Binding-site contacts:
Ligand atom C10 contacts residue LEU22 of chain 1.A at 4.2 Å (hydrophobic).
Ligand atom C7 contacts residue LYS23 of chain 1.A at 4.2 Å.
Ligand atom C1 contacts residue TYR30 of chain 1.A at 4.0 Å (hydrophobic).
Ligand atom O4 contacts residue HIS230 of chain 1.A at 2.9 Å (h-bond).
Ligand atom C3 contacts residue ALA26 of chain 1.A at 4.0 Å (hydrophobic).
Ligand atom C1 contacts residue SER192 of chain 1.A at 4.2 Å.
Ligand atom C21 contacts residue LEU229 of chain 1.A at 3.6 Å (hydrophobic).
Ligand atom C10 contacts residue ALA26 of chain 1.A at 4.1 Å (hydrophobic).
Ligand atom C21 contacts residue VAL226 of chain 1.A at 4.1 Å (hydrophobic).
Ligand atom C10 contacts residue LYS23 of chain 1.A at 3.5 Å.
Ligand atom C4 contacts residue ALA26 of chain 1.A at 4.4 Å (hydrophobic).
Ligand atom C3 contacts residue HIS230 of chain 1.A at 3.7 Å.
Ligand atom C12 contacts residue HIS230 of chain 1.A at 3.9 Å.
Ligand atom C1 contacts residue HIS230 of chain 1.A at 4.4 Å.
Ligand atom C22 contacts residue SER233 of chain 1.A at 4.0 Å.
Ligand atom C11 contacts residue LYS27 of chain 1.A at 3.4 Å.
Ligand atom C11 contacts residue ALA26 of chain 1.A at 3.9 Å (hydrophobic).
Ligand atom C13 contacts residue TYR30 of chain 1.A at 4.5 Å (hydrophobic).
Ligand atom C12 contacts residue TYR30 of chain 1.A at 4.4 Å (hydrophobic).
Ligand atom C4 contacts residue HIS230 of chain 1.A at 3.5 Å.
Ligand atom C21 contacts residue HIS230 of chain 1.A at 3.7 Å.
Ligand atom C12 contacts residue SER192 of chain 1.A at 3.7 Å.
Ligand atom C22 contacts residue LEU229 of chain 1.A at 4.2 Å (hydrophobic).

The protein below binds the small molecule below.
Small molecule (SMILES): C[C@H](CCC(=O)N(CCCNC(=O)[C@H](O)[C@@H](O)[C@H](O)[C@H](O)CO)CCCNC(=O)[C@H](O)[C@@H](O)[C@H](O)[C@H](O)CO)[C@H]1CC[C@H]2[C@@H]3CC[C@@H]4C[C@H](O)CC[C@]4(C)[C@H]3C[C@H](O)[C@]12C

Sequence of chain 1.A:
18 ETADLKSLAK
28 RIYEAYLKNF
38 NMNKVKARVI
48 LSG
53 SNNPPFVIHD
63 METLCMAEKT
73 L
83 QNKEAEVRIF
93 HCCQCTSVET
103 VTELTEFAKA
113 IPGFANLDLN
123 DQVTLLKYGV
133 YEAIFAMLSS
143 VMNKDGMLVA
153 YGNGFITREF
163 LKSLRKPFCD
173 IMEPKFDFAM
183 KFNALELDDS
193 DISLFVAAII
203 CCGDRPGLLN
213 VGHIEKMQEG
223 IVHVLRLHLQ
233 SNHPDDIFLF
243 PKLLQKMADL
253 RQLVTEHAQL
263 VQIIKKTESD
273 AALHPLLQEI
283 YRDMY